A small-molecule ligand and the protein it binds are described below.
Small molecule (SMILES): CC(=O)N[C@H]1[C@H](O[C@H]2[C@H](O)[C@@H](NC(C)=O)CO[C@@H]2CO)O[C@H](CO)[C@@H](O[C@@H]2O[C@H](CO)[C@@H](O)[C@H](O)[C@@H]2O)[C@@H]1O

Binding-site contacts:
Ligand atom O5 contacts residue ASN236 of chain 1.C at 2.4 Å (h-bond).
Ligand atom C1 contacts residue ARG195 of chain 1.C at 4.4 Å.
Ligand atom N2 contacts residue ASN236 of chain 1.C at 2.8 Å (h-bond).
Ligand atom C2 contacts residue ASN236 of chain 1.C at 2.4 Å.
Ligand atom O6 contacts residue MET254 of chain 1.C at 3.2 Å (h-bond).
Ligand atom O4 contacts residue ASP34 of chain 1.C at 3.4 Å (salt-bridge).
Ligand atom O7 contacts residue ASN236 of chain 1.C at 3.4 Å (h-bond).
Ligand atom C5 contacts residue ASP34 of chain 1.C at 4.1 Å.
Ligand atom C3 contacts residue ASN236 of chain 1.C at 3.6 Å.
Ligand atom C4 contacts residue ASP34 of chain 1.C at 4.3 Å.
Ligand atom C8 contacts residue ASN236 of chain 1.C at 4.3 Å.
Ligand atom C4 contacts residue ASN236 of chain 1.C at 4.2 Å.
Ligand atom C1 contacts residue ASP34 of chain 1.C at 4.4 Å.
Ligand atom C6 contacts residue VAL35 of chain 1.C at 4.2 Å (hydrophobic).
Ligand atom C6 contacts residue ASP34 of chain 1.C at 4.5 Å.
Ligand atom C7 contacts residue ASN236 of chain 1.C at 3.3 Å.
Ligand atom O5 contacts residue LEU239 of chain 1.C at 3.6 Å.
Ligand atom O5 contacts residue ARG195 of chain 1.C at 4.3 Å.
Ligand atom C6 contacts residue MET254 of chain 1.C at 3.6 Å (hydrophobic).
Ligand atom C1 contacts residue ASN236 of chain 1.C at 1.4 Å.
Ligand atom C1 contacts residue ASP34 of chain 1.C at 4.0 Å.
Ligand atom C5 contacts residue ASN236 of chain 1.C at 3.6 Å.
Ligand atom C6 contacts residue LEU239 of chain 1.C at 4.2 Å (hydrophobic).
Ligand atom C3 contacts residue ASP34 of chain 1.C at 3.5 Å.
Ligand atom O3 contacts residue ASP34 of chain 1.C at 4.0 Å.
Ligand atom N2 contacts residue ASP34 of chain 1.C at 4.0 Å.
Ligand atom C2 contacts residue ASP34 of chain 1.C at 4.2 Å.

Sequence of chain 1.C:
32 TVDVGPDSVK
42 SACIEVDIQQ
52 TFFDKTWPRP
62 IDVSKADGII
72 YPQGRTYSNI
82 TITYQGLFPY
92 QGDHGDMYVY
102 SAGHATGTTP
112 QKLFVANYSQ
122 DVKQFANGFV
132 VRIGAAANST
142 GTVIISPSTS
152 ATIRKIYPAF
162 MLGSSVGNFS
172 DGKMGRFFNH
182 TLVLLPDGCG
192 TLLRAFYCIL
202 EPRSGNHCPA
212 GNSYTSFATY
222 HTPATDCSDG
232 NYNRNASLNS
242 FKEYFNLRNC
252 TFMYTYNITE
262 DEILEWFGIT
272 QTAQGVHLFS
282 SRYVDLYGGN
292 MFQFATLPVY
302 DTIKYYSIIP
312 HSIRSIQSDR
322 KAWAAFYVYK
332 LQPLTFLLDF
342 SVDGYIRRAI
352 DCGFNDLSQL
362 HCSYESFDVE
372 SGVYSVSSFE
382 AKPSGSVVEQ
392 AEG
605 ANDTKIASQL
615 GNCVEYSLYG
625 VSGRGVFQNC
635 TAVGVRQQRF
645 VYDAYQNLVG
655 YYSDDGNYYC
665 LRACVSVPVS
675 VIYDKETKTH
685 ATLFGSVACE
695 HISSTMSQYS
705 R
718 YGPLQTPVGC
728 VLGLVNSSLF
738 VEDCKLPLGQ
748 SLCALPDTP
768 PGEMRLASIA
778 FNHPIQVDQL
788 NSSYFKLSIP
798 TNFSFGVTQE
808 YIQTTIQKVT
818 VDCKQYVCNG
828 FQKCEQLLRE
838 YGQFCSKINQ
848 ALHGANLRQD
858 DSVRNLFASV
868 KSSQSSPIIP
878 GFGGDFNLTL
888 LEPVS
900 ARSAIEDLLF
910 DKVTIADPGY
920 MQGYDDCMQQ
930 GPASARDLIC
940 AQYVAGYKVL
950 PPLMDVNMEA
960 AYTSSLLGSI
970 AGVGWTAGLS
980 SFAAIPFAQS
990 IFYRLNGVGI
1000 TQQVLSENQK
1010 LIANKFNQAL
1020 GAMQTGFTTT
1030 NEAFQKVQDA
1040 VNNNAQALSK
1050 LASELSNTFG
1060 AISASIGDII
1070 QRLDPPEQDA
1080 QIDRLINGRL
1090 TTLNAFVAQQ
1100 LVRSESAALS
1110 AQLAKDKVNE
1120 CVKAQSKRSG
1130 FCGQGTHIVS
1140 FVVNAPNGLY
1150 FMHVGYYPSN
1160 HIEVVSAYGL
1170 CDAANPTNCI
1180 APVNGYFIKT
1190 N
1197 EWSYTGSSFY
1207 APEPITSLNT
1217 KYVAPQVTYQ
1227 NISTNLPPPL